Binding-site contacts:
Ligand atom NAB contacts residue ARG34 of chain 1.D at 3.7 Å.
Ligand atom CAE contacts residue GLY225 of chain 1.D at 3.5 Å.
Ligand atom CAC contacts residue MET183 of chain 1.D at 3.8 Å (hydrophobic).
Ligand atom N1 contacts residue NAP1 of chain 1.P at 2.7 Å (h-bond).
Ligand atom CAU contacts residue PHE117 of chain 1.D at 3.7 Å (hydrophobic).
Ligand atom NAB contacts residue NAP1 of chain 1.P at 3.6 Å.
Ligand atom CAF contacts residue CYS188 of chain 1.D at 3.7 Å (hydrophobic).
Ligand atom NAA contacts residue NAP1 of chain 1.P at 3.0 Å (h-bond).
Ligand atom C4 contacts residue PHE117 of chain 1.D at 3.5 Å (hydrophobic).
Ligand atom CAL contacts residue NAP1 of chain 1.P at 3.1 Å.
Ligand atom CAI contacts residue NAP1 of chain 1.P at 3.8 Å.
Ligand atom CAT contacts residue PHE117 of chain 1.D at 3.7 Å (hydrophobic).
Ligand atom NAA contacts residue SER115 of chain 1.D at 2.9 Å (h-bond).
Ligand atom CAK contacts residue PHE117 of chain 1.D at 3.7 Å (hydrophobic).
Ligand atom C4 contacts residue TYR194 of chain 1.D at 3.6 Å (hydrophobic).
Ligand atom CAD contacts residue LEU229 of chain 1.D at 3.5 Å (hydrophobic).
Ligand atom C5 contacts residue NAP1 of chain 1.P at 3.7 Å.
Ligand atom CAC contacts residue CYS188 of chain 1.D at 3.7 Å (hydrophobic).
Ligand atom N1 contacts residue PHE117 of chain 1.D at 3.8 Å.
Ligand atom C5 contacts residue PHE117 of chain 1.D at 3.8 Å (hydrophobic).
Ligand atom C2 contacts residue PHE117 of chain 1.D at 3.4 Å (hydrophobic).
Ligand atom CAU contacts residue NAP1 of chain 1.P at 3.7 Å.
Ligand atom CAT contacts residue NAP1 of chain 1.P at 3.3 Å.
Ligand atom N3 contacts residue PHE117 of chain 1.D at 3.6 Å.
Ligand atom N3 contacts residue NAP1 of chain 1.P at 2.8 Å (h-bond).
Ligand atom CAI contacts residue GLY225 of chain 1.D at 3.4 Å.
Ligand atom NAO contacts residue PHE117 of chain 1.D at 3.6 Å.
Ligand atom NAA contacts residue PHE117 of chain 1.D at 3.6 Å.
Ligand atom NAO contacts residue TYR194 of chain 1.D at 3.0 Å (h-bond).
Ligand atom C6 contacts residue PHE117 of chain 1.D at 3.7 Å (hydrophobic).
Ligand atom N3 contacts residue TYR194 of chain 1.D at 3.5 Å (h-bond).
Ligand atom CAH contacts residue LEU229 of chain 1.D at 3.7 Å (hydrophobic).
Ligand atom CAR contacts residue NAP1 of chain 1.P at 3.8 Å.
Ligand atom C4 contacts residue NAP1 of chain 1.P at 3.7 Å.
Ligand atom CAJ contacts residue ASP181 of chain 1.D at 3.3 Å.
Ligand atom C6 contacts residue NAP1 of chain 1.P at 3.6 Å.
Ligand atom CAQ contacts residue NAP1 of chain 1.P at 3.5 Å.
Ligand atom NAO contacts residue NAP1 of chain 1.P at 3.4 Å.
Ligand atom CAF contacts residue ASP181 of chain 1.D at 3.4 Å.
Ligand atom C2 contacts residue NAP1 of chain 1.P at 3.3 Å.

Sequence of chain 1.D:
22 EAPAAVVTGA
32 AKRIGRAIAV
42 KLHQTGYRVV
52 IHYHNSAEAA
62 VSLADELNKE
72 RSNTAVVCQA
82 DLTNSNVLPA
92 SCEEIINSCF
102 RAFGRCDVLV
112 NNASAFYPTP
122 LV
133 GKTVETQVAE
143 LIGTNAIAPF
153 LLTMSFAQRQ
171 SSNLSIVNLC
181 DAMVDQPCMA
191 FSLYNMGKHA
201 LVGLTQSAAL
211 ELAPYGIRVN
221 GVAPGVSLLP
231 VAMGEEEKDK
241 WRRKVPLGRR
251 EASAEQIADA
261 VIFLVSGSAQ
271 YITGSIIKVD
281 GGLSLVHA

A protein and the small-molecule ligand that binds it are described below.
Small molecule (SMILES): Nc1nc(N)c2c(-c3ccccc3)c(-c3ccccc3)[nH]c2n1